Sequence of chain 1.G:
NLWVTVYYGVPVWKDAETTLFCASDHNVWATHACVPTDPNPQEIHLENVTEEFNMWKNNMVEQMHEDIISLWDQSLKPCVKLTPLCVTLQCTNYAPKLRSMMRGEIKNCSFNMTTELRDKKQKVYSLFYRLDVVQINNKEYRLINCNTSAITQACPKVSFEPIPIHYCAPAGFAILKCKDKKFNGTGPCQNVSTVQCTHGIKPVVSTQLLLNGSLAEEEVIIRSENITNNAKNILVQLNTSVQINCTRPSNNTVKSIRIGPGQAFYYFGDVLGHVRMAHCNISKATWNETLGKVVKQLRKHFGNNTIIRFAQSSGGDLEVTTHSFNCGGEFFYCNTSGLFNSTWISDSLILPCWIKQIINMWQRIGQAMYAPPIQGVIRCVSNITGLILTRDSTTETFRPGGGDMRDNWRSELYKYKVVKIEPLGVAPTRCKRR

The small molecule below binds the protein below.
Small molecule (SMILES): CC(=O)N[C@@H]1[C@@H](O)[C@H](O)[C@@H](CO)O[C@H]1O

Binding-site contacts:
Ligand atom C2 contacts residue ASN271 of chain 1.G at 2.5 Å.
Ligand atom C7 contacts residue ASN271 of chain 1.G at 3.2 Å.
Ligand atom C1 contacts residue ASN271 of chain 1.G at 1.4 Å.
Ligand atom N2 contacts residue ASN271 of chain 1.G at 2.9 Å (h-bond).
Ligand atom O5 contacts residue ASN271 of chain 1.G at 2.4 Å (h-bond).
Ligand atom C5 contacts residue LEU292 of chain 1.G at 4.0 Å (hydrophobic).
Ligand atom C6 contacts residue LEU292 of chain 1.G at 3.6 Å (hydrophobic).
Ligand atom C1 contacts residue LEU292 of chain 1.G at 4.3 Å (hydrophobic).
Ligand atom C8 contacts residue VAL410 of chain 1.G at 3.6 Å (hydrophobic).
Ligand atom O7 contacts residue ASN271 of chain 1.G at 3.1 Å (h-bond).
Ligand atom O5 contacts residue LEU292 of chain 1.G at 3.3 Å.
Ligand atom C5 contacts residue ASN271 of chain 1.G at 3.7 Å.
Ligand atom C3 contacts residue ASN271 of chain 1.G at 3.8 Å.
Ligand atom C4 contacts residue ASN271 of chain 1.G at 4.2 Å.
Ligand atom C7 contacts residue VAL410 of chain 1.G at 4.4 Å (hydrophobic).
Ligand atom C8 contacts residue ASN271 of chain 1.G at 4.2 Å.